Sequence of chain 1.A:
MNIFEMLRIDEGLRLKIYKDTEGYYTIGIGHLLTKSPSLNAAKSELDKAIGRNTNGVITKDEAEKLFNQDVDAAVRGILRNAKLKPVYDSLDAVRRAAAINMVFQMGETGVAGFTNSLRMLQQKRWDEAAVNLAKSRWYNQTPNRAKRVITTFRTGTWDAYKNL

The small molecule below binds the protein below.
Small molecule (SMILES): Ic1ccccc1

Binding-site contacts:
Ligand atom I6 contacts residue VAL111 of chain 1.A at 4.5 Å.
Ligand atom C5 contacts residue LEU118 of chain 1.A at 4.0 Å (hydrophobic).
Ligand atom C2 contacts residue ILE78 of chain 1.A at 4.0 Å (hydrophobic).
Ligand atom C6 contacts residue ALA99 of chain 1.A at 3.6 Å (hydrophobic).
Ligand atom C3 contacts residue ILE78 of chain 1.A at 4.2 Å (hydrophobic).
Ligand atom I6 contacts residue ALA99 of chain 1.A at 4.1 Å.
Ligand atom C3 contacts residue ALA99 of chain 1.A at 4.1 Å (hydrophobic).
Ligand atom C2 contacts residue LEU84 of chain 1.A at 3.9 Å (hydrophobic).
Ligand atom C4 contacts residue TYR88 of chain 1.A at 4.0 Å (hydrophobic).
Ligand atom C4 contacts residue LEU84 of chain 1.A at 4.3 Å (hydrophobic).
Ligand atom C2 contacts residue VAL103 of chain 1.A at 4.3 Å (hydrophobic).
Ligand atom C3 contacts residue LEU84 of chain 1.A at 3.6 Å (hydrophobic).
Ligand atom C2 contacts residue ALA99 of chain 1.A at 4.0 Å (hydrophobic).
Ligand atom C5 contacts residue ALA99 of chain 1.A at 3.6 Å (hydrophobic).
Ligand atom C4 contacts residue LEU91 of chain 1.A at 4.3 Å (hydrophobic).
Ligand atom C5 contacts residue LEU121 of chain 1.A at 4.3 Å (hydrophobic).
Ligand atom I6 contacts residue PHE153 of chain 1.A at 3.9 Å.
Ligand atom I6 contacts residue MET102 of chain 1.A at 3.3 Å.
Ligand atom C1 contacts residue VAL111 of chain 1.A at 4.1 Å (hydrophobic).
Ligand atom C4 contacts residue ALA99 of chain 1.A at 3.9 Å (hydrophobic).
Ligand atom C6 contacts residue VAL111 of chain 1.A at 4.5 Å (hydrophobic).
Ligand atom C3 contacts residue VAL87 of chain 1.A at 4.4 Å (hydrophobic).
Ligand atom C1 contacts residue ALA99 of chain 1.A at 3.8 Å (hydrophobic).
Ligand atom C4 contacts residue VAL87 of chain 1.A at 3.7 Å (hydrophobic).
Ligand atom C6 contacts residue LEU118 of chain 1.A at 4.0 Å (hydrophobic).
Ligand atom C3 contacts residue TYR88 of chain 1.A at 4.0 Å (hydrophobic).
Ligand atom I6 contacts residue LEU118 of chain 1.A at 4.1 Å.
Ligand atom C1 contacts residue VAL103 of chain 1.A at 3.9 Å (hydrophobic).
Ligand atom C5 contacts residue VAL87 of chain 1.A at 4.2 Å (hydrophobic).